Binding-site contacts:
Ligand atom O3 contacts residue ASP83 of chain 1.A at 3.6 Å (salt-bridge).
Ligand atom C3 contacts residue ASN82 of chain 1.A at 3.1 Å.
Ligand atom C3 contacts residue ASP81 of chain 1.A at 3.2 Å.
Ligand atom C3 contacts residue ASP83 of chain 1.A at 4.3 Å.
Ligand atom O3 contacts residue ASN82 of chain 1.A at 2.8 Å (h-bond).
Ligand atom O1 contacts residue ASP83 of chain 1.A at 3.7 Å.
Ligand atom O3 contacts residue ASP81 of chain 1.A at 2.7 Å (salt-bridge).
Ligand atom C1 contacts residue ASP83 of chain 1.A at 4.5 Å.
Ligand atom C2 contacts residue ASP83 of chain 1.A at 3.9 Å.
Ligand atom C1 contacts residue ASN82 of chain 1.A at 4.3 Å.
Ligand atom C3 contacts residue LYS60 of chain 1.A at 4.1 Å.
Ligand atom C2 contacts residue ASN82 of chain 1.A at 3.8 Å.

Sequence of chain 1.A:
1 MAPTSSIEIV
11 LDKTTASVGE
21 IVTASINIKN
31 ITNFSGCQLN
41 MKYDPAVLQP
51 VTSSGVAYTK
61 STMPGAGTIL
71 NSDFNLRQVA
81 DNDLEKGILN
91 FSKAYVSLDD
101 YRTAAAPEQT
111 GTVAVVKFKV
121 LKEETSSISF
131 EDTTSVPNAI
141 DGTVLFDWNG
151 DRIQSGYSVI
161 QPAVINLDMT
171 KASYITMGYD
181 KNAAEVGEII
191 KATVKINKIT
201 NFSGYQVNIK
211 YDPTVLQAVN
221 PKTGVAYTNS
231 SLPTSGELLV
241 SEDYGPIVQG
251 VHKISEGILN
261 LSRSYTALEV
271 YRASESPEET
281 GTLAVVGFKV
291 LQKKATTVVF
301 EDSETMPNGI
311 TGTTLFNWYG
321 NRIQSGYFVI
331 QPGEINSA

The small molecule below binds the protein below.
Small molecule (SMILES): OCCCO